This small molecule binds to this protein.
Small molecule (SMILES): CC(=O)N[C@H]1[C@H](O[C@H]2[C@H](O)[C@@H](NC(C)=O)CO[C@@H]2CO)O[C@H](CO)[C@@H](O[C@@H]2O[C@H](CO)[C@@H](O)[C@H](O)[C@@H]2O)[C@@H]1O

Sequence of chain 1.E:
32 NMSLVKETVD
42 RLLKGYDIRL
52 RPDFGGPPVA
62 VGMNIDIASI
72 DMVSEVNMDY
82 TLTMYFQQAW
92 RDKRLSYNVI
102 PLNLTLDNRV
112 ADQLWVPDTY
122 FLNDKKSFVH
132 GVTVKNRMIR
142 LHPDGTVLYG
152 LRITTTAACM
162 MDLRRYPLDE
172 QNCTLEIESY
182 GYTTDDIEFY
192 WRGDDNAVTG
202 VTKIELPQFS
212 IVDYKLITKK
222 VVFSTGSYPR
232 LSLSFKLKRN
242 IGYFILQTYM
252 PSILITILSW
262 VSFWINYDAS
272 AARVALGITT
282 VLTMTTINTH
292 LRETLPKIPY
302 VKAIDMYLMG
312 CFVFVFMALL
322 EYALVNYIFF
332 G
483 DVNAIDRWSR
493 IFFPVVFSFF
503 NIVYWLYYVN

Binding-site contacts:
Ligand atom C7 contacts residue SER235 of chain 1.E at 4.1 Å.
Ligand atom C2 contacts residue ASN173 of chain 1.E at 2.5 Å.
Ligand atom C8 contacts residue LYS237 of chain 1.E at 3.5 Å.
Ligand atom C8 contacts residue ASN173 of chain 1.E at 4.5 Å.
Ligand atom O6 contacts residue LYS220 of chain 1.E at 4.2 Å.
Ligand atom N2 contacts residue ASN173 of chain 1.E at 3.1 Å (h-bond).
Ligand atom O6 contacts residue LYS216 of chain 1.E at 3.2 Å.
Ligand atom N2 contacts residue ILE218 of chain 1.E at 3.6 Å.
Ligand atom C7 contacts residue ASN173 of chain 1.E at 4.3 Å.
Ligand atom C3 contacts residue ASN173 of chain 1.E at 3.8 Å.
Ligand atom C8 contacts residue LYS216 of chain 1.E at 4.2 Å.
Ligand atom O3 contacts residue LYS220 of chain 1.E at 4.4 Å.
Ligand atom O5 contacts residue LYS216 of chain 1.E at 4.4 Å.
Ligand atom C3 contacts residue SER235 of chain 1.E at 3.7 Å.
Ligand atom N2 contacts residue LYS220 of chain 1.E at 3.4 Å (salt-bridge).
Ligand atom C1 contacts residue ASN173 of chain 1.E at 1.4 Å.
Ligand atom O7 contacts residue LYS220 of chain 1.E at 2.9 Å (salt-bridge).
Ligand atom O7 contacts residue LYS216 of chain 1.E at 3.4 Å.
Ligand atom C8 contacts residue SER235 of chain 1.E at 4.4 Å.
Ligand atom O5 contacts residue THR175 of chain 1.E at 4.3 Å.
Ligand atom C5 contacts residue ASN173 of chain 1.E at 3.6 Å.
Ligand atom O3 contacts residue LYS216 of chain 1.E at 3.5 Å.
Ligand atom O6 contacts residue GLU177 of chain 1.E at 4.1 Å.
Ligand atom O6 contacts residue ILE218 of chain 1.E at 4.1 Å.
Ligand atom O5 contacts residue ASN173 of chain 1.E at 2.3 Å (h-bond).
Ligand atom C4 contacts residue ASN173 of chain 1.E at 4.2 Å.
Ligand atom O3 contacts residue ILE218 of chain 1.E at 4.0 Å.
Ligand atom C7 contacts residue LYS220 of chain 1.E at 3.5 Å.
Ligand atom N2 contacts residue SER235 of chain 1.E at 3.3 Å (h-bond).
Ligand atom C2 contacts residue ILE218 of chain 1.E at 3.8 Å (hydrophobic).
Ligand atom C6 contacts residue LYS216 of chain 1.E at 3.7 Å.
Ligand atom C2 contacts residue SER235 of chain 1.E at 3.7 Å.
Ligand atom C5 contacts residue THR175 of chain 1.E at 4.3 Å.
Ligand atom C1 contacts residue SER235 of chain 1.E at 3.6 Å.
Ligand atom C7 contacts residue LYS216 of chain 1.E at 4.0 Å.
Ligand atom O6 contacts residue SER233 of chain 1.E at 4.4 Å.